Sequence of chain 2.B:
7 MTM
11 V

The small molecule below binds the protein below.
Small molecule (SMILES): C=CC(C)(C)OC[C@H]1O[C@H](O[C@@H]2C3=C([C@H](C)COC(C)=O)C[C@H](O)[C@]3(C)/C=C3/[C@@H](COC)CC[C@H]3[C@@H](C)[C@H]2O)[C@H](O)[C@@H](OC(C)=O)[C@@H]1O

Sequence of chain 2.A:
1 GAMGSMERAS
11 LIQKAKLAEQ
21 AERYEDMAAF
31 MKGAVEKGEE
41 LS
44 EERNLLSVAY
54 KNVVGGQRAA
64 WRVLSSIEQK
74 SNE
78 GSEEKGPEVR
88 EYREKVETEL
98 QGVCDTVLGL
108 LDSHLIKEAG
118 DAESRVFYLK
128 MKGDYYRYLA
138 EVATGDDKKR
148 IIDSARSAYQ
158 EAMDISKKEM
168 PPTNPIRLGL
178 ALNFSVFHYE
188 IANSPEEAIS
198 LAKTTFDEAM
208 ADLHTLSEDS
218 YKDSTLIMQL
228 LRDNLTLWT

Binding-site contacts:
Ligand atom O29 contacts residue ASP220 of chain 2.A at 2.8 Å (salt-bridge).
Ligand atom C9 contacts residue ASP220 of chain 2.A at 3.7 Å.
Ligand atom C36 contacts residue LYS219 of chain 2.A at 3.7 Å.
Ligand atom C18 contacts residue ILE224 of chain 2.A at 3.9 Å (hydrophobic).
Ligand atom O43 contacts residue ASP220 of chain 2.A at 3.4 Å.
Ligand atom C7 contacts residue ASN47 of chain 2.A at 3.6 Å.
Ligand atom C11 contacts residue ASP220 of chain 2.A at 3.7 Å.
Ligand atom C25 contacts residue ILE224 of chain 2.A at 4.0 Å (hydrophobic).
Ligand atom O22 contacts residue ASN47 of chain 2.A at 3.3 Å (h-bond).
Ligand atom O16 contacts residue ASP220 of chain 2.A at 2.9 Å (salt-bridge).
Ligand atom C20 contacts residue LYS127 of chain 2.A at 3.8 Å.
Ligand atom C23 contacts residue ASN47 of chain 2.A at 3.7 Å.
Ligand atom O37 contacts residue LEU223 of chain 2.A at 4.0 Å.
Ligand atom C36 contacts residue ASP220 of chain 2.A at 4.0 Å.
Ligand atom C7 contacts residue SER50 of chain 2.A at 4.0 Å.
Ligand atom C27 contacts residue SER50 of chain 2.A at 4.0 Å.
Ligand atom C25 contacts residue PRO172 of chain 2.A at 3.5 Å (hydrophobic).
Ligand atom C38 contacts residue MET128 of chain 2.A at 3.6 Å (hydrophobic).
Ligand atom C38 contacts residue LYS127 of chain 2.A at 3.6 Å.
Ligand atom C18 contacts residue ASP220 of chain 2.A at 3.8 Å.
Ligand atom C21 contacts residue ASP220 of chain 2.A at 4.0 Å.
Ligand atom C31 contacts residue LEU223 of chain 2.A at 3.8 Å (hydrophobic).
Ligand atom C23 contacts residue ILE173 of chain 2.A at 3.9 Å (hydrophobic).
Ligand atom O8 contacts residue ASP220 of chain 2.A at 3.8 Å.
Ligand atom C20 contacts residue VAL11 of chain 2.B at 4.0 Å (hydrophobic).
Ligand atom O32 contacts residue LYS127 of chain 2.A at 2.8 Å (salt-bridge).
Ligand atom C36 contacts residue LEU223 of chain 2.A at 3.9 Å (hydrophobic).
Ligand atom O24 contacts residue ASP220 of chain 2.A at 3.5 Å.
Ligand atom C14 contacts residue ASN47 of chain 2.A at 3.5 Å.
Ligand atom C27 contacts residue PHE124 of chain 2.A at 3.9 Å (hydrophobic).
Ligand atom O16 contacts residue PRO172 of chain 2.A at 3.8 Å.
Ligand atom C26 contacts residue LYS127 of chain 2.A at 3.9 Å.
Ligand atom O13 contacts residue LYS54 of chain 2.A at 3.6 Å.
Ligand atom C7 contacts residue VAL51 of chain 2.A at 3.7 Å (hydrophobic).
Ligand atom C27 contacts residue LYS127 of chain 2.A at 3.6 Å.
Ligand atom O13 contacts residue VAL51 of chain 2.A at 3.4 Å.
Ligand atom C38 contacts residue PHE124 of chain 2.A at 3.6 Å (hydrophobic).
Ligand atom C48 contacts residue VAL51 of chain 2.A at 3.6 Å (hydrophobic).
Ligand atom C23 contacts residue PHE124 of chain 2.A at 3.9 Å (hydrophobic).
Ligand atom C6 contacts residue VAL51 of chain 2.A at 3.8 Å (hydrophobic).